Sequence of chain 1.B:
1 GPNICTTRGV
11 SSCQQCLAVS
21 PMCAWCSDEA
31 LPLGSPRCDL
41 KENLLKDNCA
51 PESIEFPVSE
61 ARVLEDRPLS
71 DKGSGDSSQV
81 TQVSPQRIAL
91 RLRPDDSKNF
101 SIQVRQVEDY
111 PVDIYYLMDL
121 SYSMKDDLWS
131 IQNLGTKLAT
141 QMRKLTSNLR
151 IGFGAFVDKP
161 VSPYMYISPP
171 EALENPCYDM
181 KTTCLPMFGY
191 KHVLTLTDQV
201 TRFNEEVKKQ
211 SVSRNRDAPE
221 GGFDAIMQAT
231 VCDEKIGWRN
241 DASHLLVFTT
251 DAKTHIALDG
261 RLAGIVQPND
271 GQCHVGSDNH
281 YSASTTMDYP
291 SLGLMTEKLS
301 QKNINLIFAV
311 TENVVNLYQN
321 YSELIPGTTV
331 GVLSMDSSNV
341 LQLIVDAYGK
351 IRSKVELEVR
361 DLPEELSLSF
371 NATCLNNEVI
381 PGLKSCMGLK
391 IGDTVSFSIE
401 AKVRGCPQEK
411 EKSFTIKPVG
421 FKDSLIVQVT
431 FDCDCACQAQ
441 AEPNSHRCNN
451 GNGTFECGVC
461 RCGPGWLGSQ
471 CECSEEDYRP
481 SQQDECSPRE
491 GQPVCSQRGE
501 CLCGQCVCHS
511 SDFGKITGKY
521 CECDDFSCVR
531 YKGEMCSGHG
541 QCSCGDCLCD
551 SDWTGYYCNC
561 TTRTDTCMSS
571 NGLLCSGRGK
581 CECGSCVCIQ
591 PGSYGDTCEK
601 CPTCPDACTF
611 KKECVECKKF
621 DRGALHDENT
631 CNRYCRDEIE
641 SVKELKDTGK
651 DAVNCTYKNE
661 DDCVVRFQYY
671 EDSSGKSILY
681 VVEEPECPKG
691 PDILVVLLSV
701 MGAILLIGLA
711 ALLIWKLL

Binding-site contacts:
Ligand atom C16 contacts residue MET701 of chain 1.B at 4.5 Å (hydrophobic).

This protein binds this small molecule.
Small molecule (SMILES): CC(C)CCC[C@@H](C)[C@H]1CC[C@H]2[C@@H]3CC=C4C[C@@H](O)CC[C@]4(C)[C@H]3CC[C@]12C